This small molecule binds to this protein.
Small molecule (SMILES): CC(=O)N[C@@H]1[C@@H](O)[C@H](O)[C@@H](CO)O[C@H]1O

Sequence of chain 1.C:
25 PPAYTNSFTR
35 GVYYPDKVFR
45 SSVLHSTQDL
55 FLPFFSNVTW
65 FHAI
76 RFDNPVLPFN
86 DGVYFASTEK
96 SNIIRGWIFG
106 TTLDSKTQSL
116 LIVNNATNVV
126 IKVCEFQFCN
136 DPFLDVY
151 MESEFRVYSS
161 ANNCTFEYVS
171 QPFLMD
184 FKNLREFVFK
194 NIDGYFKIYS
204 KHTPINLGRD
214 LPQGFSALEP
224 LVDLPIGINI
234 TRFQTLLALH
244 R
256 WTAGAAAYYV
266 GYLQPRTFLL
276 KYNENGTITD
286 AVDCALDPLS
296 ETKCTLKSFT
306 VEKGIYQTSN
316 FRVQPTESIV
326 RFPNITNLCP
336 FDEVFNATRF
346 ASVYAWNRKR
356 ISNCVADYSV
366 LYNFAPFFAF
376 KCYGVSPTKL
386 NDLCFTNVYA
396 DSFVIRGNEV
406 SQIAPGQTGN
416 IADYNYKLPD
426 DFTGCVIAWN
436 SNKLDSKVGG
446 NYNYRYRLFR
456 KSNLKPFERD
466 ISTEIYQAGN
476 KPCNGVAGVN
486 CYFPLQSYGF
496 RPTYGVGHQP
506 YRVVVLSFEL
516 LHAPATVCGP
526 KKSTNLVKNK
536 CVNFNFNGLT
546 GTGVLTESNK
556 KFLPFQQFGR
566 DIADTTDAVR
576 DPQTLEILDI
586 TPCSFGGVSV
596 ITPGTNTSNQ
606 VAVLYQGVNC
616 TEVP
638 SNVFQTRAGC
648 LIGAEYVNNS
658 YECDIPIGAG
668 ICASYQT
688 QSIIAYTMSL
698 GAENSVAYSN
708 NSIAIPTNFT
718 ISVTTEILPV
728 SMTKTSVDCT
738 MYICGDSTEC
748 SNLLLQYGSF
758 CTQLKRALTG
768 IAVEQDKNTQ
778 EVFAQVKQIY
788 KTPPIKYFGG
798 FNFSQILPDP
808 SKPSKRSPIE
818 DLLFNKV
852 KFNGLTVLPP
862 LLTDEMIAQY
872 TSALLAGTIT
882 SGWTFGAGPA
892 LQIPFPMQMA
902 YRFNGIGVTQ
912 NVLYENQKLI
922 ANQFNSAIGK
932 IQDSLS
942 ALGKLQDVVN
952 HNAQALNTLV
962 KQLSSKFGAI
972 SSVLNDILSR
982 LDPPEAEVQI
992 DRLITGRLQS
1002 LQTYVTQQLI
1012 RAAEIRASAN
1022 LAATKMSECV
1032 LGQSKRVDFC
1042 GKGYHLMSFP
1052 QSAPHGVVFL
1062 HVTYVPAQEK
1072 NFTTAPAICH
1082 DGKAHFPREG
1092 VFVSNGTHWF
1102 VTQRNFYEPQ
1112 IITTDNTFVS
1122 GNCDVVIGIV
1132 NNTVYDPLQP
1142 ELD

Binding-site contacts:
Ligand atom C4 contacts residue ASN61 of chain 1.C at 4.2 Å.
Ligand atom C3 contacts residue ASN61 of chain 1.C at 3.8 Å.
Ligand atom C5 contacts residue ASN61 of chain 1.C at 3.7 Å.
Ligand atom O7 contacts residue ASN61 of chain 1.C at 4.2 Å.
Ligand atom C1 contacts residue ASN61 of chain 1.C at 1.4 Å.
Ligand atom C7 contacts residue ASN61 of chain 1.C at 3.7 Å.
Ligand atom O5 contacts residue ASN61 of chain 1.C at 2.4 Å (h-bond).
Ligand atom C2 contacts residue ASN61 of chain 1.C at 2.4 Å.
Ligand atom N2 contacts residue ASN61 of chain 1.C at 2.9 Å (h-bond).
Ligand atom C8 contacts residue PHE59 of chain 1.C at 3.5 Å (hydrophobic).